Binding-site contacts:
Ligand atom C5 contacts residue ASN61 of chain 1.B at 4.0 Å.
Ligand atom C5 contacts residue TYR65 of chain 1.B at 4.5 Å (hydrophobic).
Ligand atom C2 contacts residue ASP59 of chain 1.B at 3.9 Å.
Ligand atom C4 contacts residue VAL63 of chain 1.B at 4.3 Å (hydrophobic).
Ligand atom O3 contacts residue TYR65 of chain 1.B at 3.5 Å (h-bond).
Ligand atom O6 contacts residue ASN61 of chain 1.B at 3.8 Å.
Ligand atom C6 contacts residue ALA74 of chain 1.B at 4.2 Å (hydrophobic).
Ligand atom C4 contacts residue TYR65 of chain 1.B at 3.2 Å (hydrophobic).
Ligand atom O5 contacts residue ASN61 of chain 1.B at 3.1 Å (h-bond).
Ligand atom O2 contacts residue GLN57 of chain 1.B at 3.2 Å (h-bond).
Ligand atom O6 contacts residue ALA74 of chain 1.B at 3.4 Å.
Ligand atom C3 contacts residue GLN57 of chain 1.B at 4.2 Å.
Ligand atom C3 contacts residue TYR65 of chain 1.B at 4.0 Å (hydrophobic).
Ligand atom C2 contacts residue ASN61 of chain 1.B at 4.1 Å.
Ligand atom O6 contacts residue PRO71 of chain 1.B at 4.0 Å.
Ligand atom C4 contacts residue GLN57 of chain 1.B at 4.3 Å.
Ligand atom C6 contacts residue ASN61 of chain 1.B at 4.0 Å.
Ligand atom O2 contacts residue ASP59 of chain 1.B at 2.9 Å (salt-bridge).
Ligand atom C6 contacts residue PRO71 of chain 1.B at 3.5 Å (hydrophobic).
Ligand atom O2 contacts residue ASN61 of chain 1.B at 3.2 Å (h-bond).
Ligand atom C1 contacts residue ASN61 of chain 1.B at 3.9 Å.
Ligand atom O4 contacts residue PRO71 of chain 1.B at 3.9 Å.
Ligand atom C2 contacts residue GLN57 of chain 1.B at 4.2 Å.
Ligand atom O4 contacts residue TYR65 of chain 1.B at 2.7 Å (h-bond).
Ligand atom O3 contacts residue GLN57 of chain 1.B at 3.4 Å (h-bond).
Ligand atom C4 contacts residue ASN61 of chain 1.B at 4.3 Å.
Ligand atom C6 contacts residue VAL63 of chain 1.B at 3.9 Å (hydrophobic).
Ligand atom C5 contacts residue PRO71 of chain 1.B at 4.3 Å (hydrophobic).

Sequence of chain 1.B:
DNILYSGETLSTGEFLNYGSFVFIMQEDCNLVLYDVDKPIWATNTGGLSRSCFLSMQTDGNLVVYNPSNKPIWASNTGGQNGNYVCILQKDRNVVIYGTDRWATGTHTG

A small-molecule ligand and the protein it binds are described below.
Small molecule (SMILES): CO[C@H]1O[C@H](CO)[C@@H](O)[C@H](O)[C@@H]1O